The small molecule below binds the protein below.
Small molecule (SMILES): CC(=O)N[C@@H]1[C@@H](O)[C@H](O)[C@@H](CO)O[C@H]1O

Binding-site contacts:
Ligand atom C2 contacts residue ASN103 of chain 1.C at 2.5 Å.
Ligand atom C6 contacts residue ARG113 of chain 1.C at 4.0 Å.
Ligand atom O6 contacts residue ARG113 of chain 1.C at 3.9 Å.
Ligand atom C4 contacts residue ASN103 of chain 1.C at 4.2 Å.
Ligand atom O7 contacts residue ASN103 of chain 1.C at 4.3 Å.
Ligand atom C1 contacts residue ASN103 of chain 1.C at 1.4 Å.
Ligand atom O5 contacts residue ASN103 of chain 1.C at 2.4 Å (h-bond).
Ligand atom O5 contacts residue GLY114 of chain 1.C at 4.0 Å.
Ligand atom C6 contacts residue GLY114 of chain 1.C at 4.3 Å.
Ligand atom O6 contacts residue GLY114 of chain 1.C at 4.3 Å.
Ligand atom C5 contacts residue ASN103 of chain 1.C at 3.7 Å.
Ligand atom C3 contacts residue ASN103 of chain 1.C at 3.8 Å.
Ligand atom C8 contacts residue ASN103 of chain 1.C at 3.4 Å.
Ligand atom N2 contacts residue ASN103 of chain 1.C at 2.9 Å (h-bond).
Ligand atom C7 contacts residue ASN103 of chain 1.C at 3.4 Å.
Ligand atom C5 contacts residue GLY114 of chain 1.C at 4.3 Å.

Sequence of chain 1.C:
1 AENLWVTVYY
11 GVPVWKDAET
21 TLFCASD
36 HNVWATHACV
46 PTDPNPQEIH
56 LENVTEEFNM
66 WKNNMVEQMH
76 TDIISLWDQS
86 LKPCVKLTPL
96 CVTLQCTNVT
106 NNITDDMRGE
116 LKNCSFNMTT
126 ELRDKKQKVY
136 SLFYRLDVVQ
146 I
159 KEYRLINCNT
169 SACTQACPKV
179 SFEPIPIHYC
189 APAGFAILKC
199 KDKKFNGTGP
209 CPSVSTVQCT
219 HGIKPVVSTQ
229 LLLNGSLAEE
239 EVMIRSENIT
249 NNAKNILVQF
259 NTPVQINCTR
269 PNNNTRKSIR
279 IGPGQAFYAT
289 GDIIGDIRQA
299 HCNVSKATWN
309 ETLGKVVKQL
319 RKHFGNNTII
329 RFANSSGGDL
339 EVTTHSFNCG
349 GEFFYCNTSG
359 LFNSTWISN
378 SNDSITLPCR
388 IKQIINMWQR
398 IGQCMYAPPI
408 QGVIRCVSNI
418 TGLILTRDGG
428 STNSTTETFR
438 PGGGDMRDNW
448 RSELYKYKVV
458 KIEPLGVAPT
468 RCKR